Binding-site contacts:
Ligand atom O6 contacts residue ARG233 of chain 1.G at 2.7 Å.
Ligand atom C3 contacts residue ASN229 of chain 1.G at 3.8 Å.
Ligand atom C1 contacts residue ASN229 of chain 1.G at 1.5 Å.
Ligand atom C5 contacts residue GLY232 of chain 1.G at 4.4 Å.
Ligand atom O6 contacts residue ASN234 of chain 1.G at 4.3 Å.
Ligand atom C2 contacts residue ASN229 of chain 1.G at 2.5 Å.
Ligand atom O7 contacts residue ASN229 of chain 1.G at 4.2 Å.
Ligand atom O5 contacts residue ASN229 of chain 1.G at 2.4 Å (h-bond).
Ligand atom C5 contacts residue ASN229 of chain 1.G at 3.7 Å.
Ligand atom O6 contacts residue LYS164 of chain 1.G at 4.0 Å.
Ligand atom O6 contacts residue GLY232 of chain 1.G at 2.3 Å (h-bond).
Ligand atom C6 contacts residue THR165 of chain 1.G at 4.4 Å.
Ligand atom O6 contacts residue ASN229 of chain 1.G at 4.3 Å.
Ligand atom C6 contacts residue ARG233 of chain 1.G at 3.4 Å.
Ligand atom C5 contacts residue THR165 of chain 1.G at 4.4 Å.
Ligand atom C6 contacts residue GLY232 of chain 1.G at 3.6 Å.
Ligand atom O5 contacts residue GLY232 of chain 1.G at 3.9 Å.
Ligand atom C7 contacts residue ASN229 of chain 1.G at 3.9 Å.
Ligand atom N2 contacts residue ASN229 of chain 1.G at 2.9 Å (h-bond).
Ligand atom O4 contacts residue THR165 of chain 1.G at 4.0 Å.
Ligand atom C4 contacts residue ASN229 of chain 1.G at 4.3 Å.

Sequence of chain 1.G:
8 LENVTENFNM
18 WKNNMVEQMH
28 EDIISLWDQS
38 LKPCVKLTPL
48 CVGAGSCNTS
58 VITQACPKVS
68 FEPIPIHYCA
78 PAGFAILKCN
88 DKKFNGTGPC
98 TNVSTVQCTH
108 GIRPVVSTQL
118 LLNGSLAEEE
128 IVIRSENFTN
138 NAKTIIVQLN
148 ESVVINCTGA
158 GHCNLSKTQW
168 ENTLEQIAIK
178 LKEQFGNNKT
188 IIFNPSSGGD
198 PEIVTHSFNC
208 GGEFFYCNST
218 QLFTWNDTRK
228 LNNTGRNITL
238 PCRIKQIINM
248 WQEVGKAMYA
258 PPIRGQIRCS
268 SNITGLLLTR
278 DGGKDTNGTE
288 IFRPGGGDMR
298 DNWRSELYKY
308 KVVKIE

The protein below binds the small molecule below.
Small molecule (SMILES): CC(=O)N[C@@H]1[C@@H](O)[C@H](O)[C@@H](CO)O[C@H]1O